A small-molecule ligand and the protein it binds are described below.
Small molecule (SMILES): CC(=O)Nc1ccc(NC(C)=O)cc1

Binding-site contacts:
Ligand atom CK contacts residue CYS8 of chain 1.C at 1.9 Å (hydrophobic).
Ligand atom OB contacts residue CYS15 of chain 1.C at 3.7 Å.
Ligand atom CH contacts residue CYS15 of chain 1.C at 1.8 Å (hydrophobic).
Ligand atom CF contacts residue CYS15 of chain 1.C at 4.4 Å (hydrophobic).
Ligand atom CE contacts residue ALA12 of chain 1.C at 3.5 Å (hydrophobic).
Ligand atom CG contacts residue CYS15 of chain 1.C at 2.7 Å (hydrophobic).
Ligand atom NA contacts residue CYS15 of chain 1.C at 3.0 Å (h-bond).
Ligand atom CG contacts residue ALA12 of chain 1.C at 4.3 Å (hydrophobic).
Ligand atom CH contacts residue THR16 of chain 1.C at 4.1 Å.
Ligand atom CE contacts residue CYS15 of chain 1.C at 4.4 Å (hydrophobic).
Ligand atom CF contacts residue ALA12 of chain 1.C at 4.1 Å (hydrophobic).
Ligand atom CC contacts residue ALA12 of chain 1.C at 4.3 Å (hydrophobic).
Ligand atom NA contacts residue ALA12 of chain 1.C at 4.5 Å.
Ligand atom OA contacts residue CYS8 of chain 1.C at 4.0 Å.
Ligand atom CD contacts residue ALA11 of chain 1.C at 4.0 Å (hydrophobic).
Ligand atom OB contacts residue THR16 of chain 1.C at 4.1 Å.
Ligand atom OB contacts residue ALA12 of chain 1.C at 3.9 Å.
Ligand atom CE contacts residue ALA11 of chain 1.C at 3.9 Å (hydrophobic).
Ligand atom CD contacts residue ALA12 of chain 1.C at 3.6 Å (hydrophobic).
Ligand atom CJ contacts residue CYS8 of chain 1.C at 3.0 Å (hydrophobic).
Ligand atom NB contacts residue CYS8 of chain 1.C at 3.3 Å (h-bond).

Sequence of chain 1.C:
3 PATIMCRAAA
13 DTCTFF